Sequence of chain 3.C:
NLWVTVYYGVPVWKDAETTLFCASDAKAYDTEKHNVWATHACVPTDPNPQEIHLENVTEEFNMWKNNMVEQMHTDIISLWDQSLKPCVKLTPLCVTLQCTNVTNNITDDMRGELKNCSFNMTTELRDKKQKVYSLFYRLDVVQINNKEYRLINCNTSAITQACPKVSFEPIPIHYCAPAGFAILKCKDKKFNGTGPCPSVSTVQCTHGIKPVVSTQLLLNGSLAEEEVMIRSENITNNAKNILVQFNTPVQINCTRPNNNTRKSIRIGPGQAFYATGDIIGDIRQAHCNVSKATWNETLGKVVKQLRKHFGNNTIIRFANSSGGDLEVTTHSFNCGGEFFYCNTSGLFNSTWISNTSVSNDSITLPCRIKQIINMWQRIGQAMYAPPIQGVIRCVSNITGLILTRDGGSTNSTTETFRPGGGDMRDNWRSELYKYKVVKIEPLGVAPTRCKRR

Binding-site contacts:
Ligand atom O7 contacts residue HIS321 of chain 3.C at 3.7 Å.
Ligand atom C1 contacts residue ASN204 of chain 3.C at 1.4 Å.
Ligand atom C7 contacts residue ASN204 of chain 3.C at 3.5 Å.
Ligand atom C3 contacts residue ASN204 of chain 3.C at 3.8 Å.
Ligand atom C5 contacts residue ASN204 of chain 3.C at 3.7 Å.
Ligand atom O5 contacts residue THR206 of chain 3.C at 3.2 Å (h-bond).
Ligand atom C2 contacts residue ASN204 of chain 3.C at 2.5 Å.
Ligand atom C1 contacts residue THR206 of chain 3.C at 4.2 Å.
Ligand atom O5 contacts residue ASN204 of chain 3.C at 2.4 Å (h-bond).
Ligand atom O7 contacts residue ASN204 of chain 3.C at 3.3 Å (h-bond).
Ligand atom C4 contacts residue ASN204 of chain 3.C at 4.2 Å.
Ligand atom N2 contacts residue ASN204 of chain 3.C at 2.9 Å (h-bond).
Ligand atom C8 contacts residue ASN204 of chain 3.C at 4.2 Å.
Ligand atom C5 contacts residue THR206 of chain 3.C at 4.0 Å.
Ligand atom C6 contacts residue THR206 of chain 3.C at 3.7 Å.

This small molecule binds to this protein.
Small molecule (SMILES): CC(=O)N[C@@H]1[C@@H](O)[C@H](O)[C@@H](CO)O[C@H]1O